A small-molecule ligand and the protein it binds are described below.
Small molecule (SMILES): CC(=O)N[C@@H]1[C@@H](O)[C@H](O)[C@@H](CO)O[C@H]1O

Sequence of chain 3.A:
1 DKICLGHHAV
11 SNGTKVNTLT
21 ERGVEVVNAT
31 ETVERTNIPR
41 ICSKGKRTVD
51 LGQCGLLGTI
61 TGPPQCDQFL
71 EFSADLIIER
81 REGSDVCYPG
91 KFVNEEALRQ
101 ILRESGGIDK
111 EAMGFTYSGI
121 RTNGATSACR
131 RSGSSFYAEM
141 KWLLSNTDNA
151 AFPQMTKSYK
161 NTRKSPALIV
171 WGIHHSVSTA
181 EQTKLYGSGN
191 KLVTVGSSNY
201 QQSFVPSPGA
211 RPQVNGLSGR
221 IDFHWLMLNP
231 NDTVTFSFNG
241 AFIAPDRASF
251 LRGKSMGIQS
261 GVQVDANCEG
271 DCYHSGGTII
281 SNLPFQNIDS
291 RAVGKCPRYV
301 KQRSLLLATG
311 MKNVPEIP

Binding-site contacts:
Ligand atom C4 contacts residue ASN231 of chain 3.A at 3.9 Å.
Ligand atom C6 contacts residue LYS160 of chain 3.A at 4.4 Å.
Ligand atom O3 contacts residue ASN231 of chain 3.A at 4.3 Å.
Ligand atom C2 contacts residue ASN231 of chain 3.A at 1.9 Å.
Ligand atom C7 contacts residue ASN231 of chain 3.A at 3.3 Å.
Ligand atom C5 contacts residue ASN231 of chain 3.A at 3.6 Å.
Ligand atom O5 contacts residue LYS160 of chain 3.A at 4.2 Å.
Ligand atom O6 contacts residue ASN231 of chain 3.A at 4.4 Å.
Ligand atom O5 contacts residue ASN231 of chain 3.A at 2.4 Å (h-bond).
Ligand atom O6 contacts residue LYS160 of chain 3.A at 3.1 Å (salt-bridge).
Ligand atom C8 contacts residue ASN231 of chain 3.A at 4.4 Å.
Ligand atom C3 contacts residue ASN231 of chain 3.A at 3.4 Å.
Ligand atom O7 contacts residue ASN231 of chain 3.A at 3.7 Å.
Ligand atom C1 contacts residue ASN231 of chain 3.A at 1.4 Å.
Ligand atom N2 contacts residue ASN231 of chain 3.A at 2.4 Å (h-bond).